A small-molecule ligand and the protein it binds are described below.
Small molecule (SMILES): N[C@@H](Cc1c[nH]c2ccccc12)C(=O)O

Sequence of chain 1.Q:
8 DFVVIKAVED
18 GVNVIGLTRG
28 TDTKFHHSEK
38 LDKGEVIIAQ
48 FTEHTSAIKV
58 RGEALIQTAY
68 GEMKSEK

Binding-site contacts:
Ligand atom NE1 contacts residue ALA46 of chain 1.Q at 3.9 Å.
Ligand atom CE3 contacts residue HIS33 of chain 1.Q at 4.0 Å.
Ligand atom O contacts residue GLY27 of chain 1.P at 3.0 Å (h-bond).
Ligand atom N contacts residue THR25 of chain 1.P at 3.0 Å (h-bond).
Ligand atom CZ3 contacts residue HIS34 of chain 1.Q at 4.0 Å.
Ligand atom CB contacts residue THR25 of chain 1.P at 3.6 Å.
Ligand atom C contacts residue SER53 of chain 1.P at 3.7 Å.
Ligand atom O contacts residue SER53 of chain 1.P at 3.0 Å (h-bond).
Ligand atom CZ2 contacts residue ILE55 of chain 1.Q at 3.9 Å (hydrophobic).
Ligand atom CB contacts residue THR30 of chain 1.P at 3.5 Å.
Ligand atom CA contacts residue THR30 of chain 1.P at 3.3 Å.
Ligand atom OXT contacts residue HIS51 of chain 1.Q at 3.9 Å.
Ligand atom C contacts residue GLY27 of chain 1.P at 3.4 Å.
Ligand atom CH2 contacts residue ILE22 of chain 1.Q at 4.0 Å (hydrophobic).
Ligand atom OXT contacts residue THR49 of chain 1.Q at 2.5 Å (h-bond).
Ligand atom CA contacts residue GLY27 of chain 1.P at 3.5 Å.
Ligand atom O contacts residue THR49 of chain 1.Q at 3.5 Å (h-bond).
Ligand atom CE3 contacts residue HIS34 of chain 1.Q at 4.0 Å.
Ligand atom OXT contacts residue GLY27 of chain 1.P at 4.0 Å.
Ligand atom CD2 contacts residue THR52 of chain 1.Q at 4.0 Å.
Ligand atom CZ2 contacts residue THR52 of chain 1.Q at 3.9 Å.
Ligand atom N contacts residue THR30 of chain 1.P at 2.9 Å (h-bond).
Ligand atom C contacts residue THR52 of chain 1.Q at 3.8 Å.
Ligand atom CZ3 contacts residue GLY23 of chain 1.Q at 3.6 Å.
Ligand atom CB contacts residue SER53 of chain 1.P at 3.4 Å.
Ligand atom CA contacts residue SER53 of chain 1.P at 4.0 Å.
Ligand atom CD1 contacts residue THR49 of chain 1.Q at 3.9 Å.
Ligand atom NE1 contacts residue GLN47 of chain 1.Q at 2.9 Å (h-bond).
Ligand atom CA contacts residue THR25 of chain 1.P at 3.8 Å.
Ligand atom N contacts residue ASP29 of chain 1.P at 3.1 Å (salt-bridge).
Ligand atom O contacts residue THR25 of chain 1.P at 4.0 Å.
Ligand atom CD1 contacts residue SER53 of chain 1.P at 3.5 Å.
Ligand atom O contacts residue ARG26 of chain 1.P at 3.5 Å.
Ligand atom N contacts residue GLY27 of chain 1.P at 2.6 Å (h-bond).
Ligand atom CH2 contacts residue GLY23 of chain 1.Q at 3.6 Å.
Ligand atom CD1 contacts residue GLN47 of chain 1.Q at 3.6 Å.
Ligand atom C contacts residue THR49 of chain 1.Q at 3.4 Å.
Ligand atom OXT contacts residue THR52 of chain 1.Q at 2.7 Å (h-bond).
Ligand atom CE2 contacts residue GLN47 of chain 1.Q at 4.0 Å.
Ligand atom CG contacts residue SER53 of chain 1.P at 3.9 Å.

Sequence of chain 1.P:
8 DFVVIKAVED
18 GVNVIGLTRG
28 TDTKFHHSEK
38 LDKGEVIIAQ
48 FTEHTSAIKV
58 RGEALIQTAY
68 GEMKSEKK